Binding-site contacts:
Ligand atom N contacts residue LYS36 of chain 1.C at 3.5 Å (salt-bridge).
Ligand atom OE2 contacts residue PHE111 of chain 1.C at 4.4 Å.
Ligand atom N contacts residue HIS37 of chain 1.C at 3.7 Å.
Ligand atom CG contacts residue LYS36 of chain 1.C at 4.2 Å.
Ligand atom C contacts residue TRP109 of chain 1.C at 3.9 Å (hydrophobic).
Ligand atom CG contacts residue PHE111 of chain 1.C at 4.0 Å (hydrophobic).
Ligand atom CB contacts residue LYS36 of chain 1.C at 4.4 Å.
Ligand atom CB contacts residue PHE111 of chain 1.C at 4.2 Å (hydrophobic).
Ligand atom CA contacts residue HIS37 of chain 1.C at 4.3 Å.
Ligand atom OXT contacts residue ASN65 of chain 1.C at 4.3 Å.
Ligand atom CA contacts residue TRP109 of chain 1.C at 4.3 Å (hydrophobic).
Ligand atom N contacts residue GLU98 of chain 1.A at 4.3 Å.
Ligand atom O contacts residue HIS37 of chain 1.C at 3.9 Å.
Ligand atom CD contacts residue ARG112 of chain 1.C at 3.5 Å.
Ligand atom OE2 contacts residue ARG112 of chain 1.C at 2.9 Å (salt-bridge).
Ligand atom CD contacts residue PHE111 of chain 1.C at 3.7 Å (hydrophobic).
Ligand atom OXT contacts residue TRP109 of chain 1.C at 3.4 Å.
Ligand atom C contacts residue HIS37 of chain 1.C at 3.5 Å.
Ligand atom OXT contacts residue HIS37 of chain 1.C at 3.1 Å.
Ligand atom OE1 contacts residue ARG112 of chain 1.C at 3.3 Å (salt-bridge).
Ligand atom OE1 contacts residue PHE111 of chain 1.C at 3.3 Å.

This small molecule binds to this protein.
Small molecule (SMILES): N[C@@H](CCC(=O)O)C(=O)O

Sequence of chain 1.A:
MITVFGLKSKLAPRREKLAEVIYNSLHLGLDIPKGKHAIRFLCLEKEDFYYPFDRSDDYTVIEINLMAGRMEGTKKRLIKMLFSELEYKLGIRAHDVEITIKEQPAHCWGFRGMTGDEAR

Sequence of chain 1.C:
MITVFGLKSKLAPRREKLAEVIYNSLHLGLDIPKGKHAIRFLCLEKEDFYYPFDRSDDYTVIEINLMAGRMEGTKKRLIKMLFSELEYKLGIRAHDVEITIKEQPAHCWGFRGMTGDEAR